The protein below binds the small molecule below.
Small molecule (SMILES): CC(=O)N[C@@H]1[C@@H](O)[C@H](O)[C@@H](CO)O[C@H]1O

Sequence of chain 1.E:
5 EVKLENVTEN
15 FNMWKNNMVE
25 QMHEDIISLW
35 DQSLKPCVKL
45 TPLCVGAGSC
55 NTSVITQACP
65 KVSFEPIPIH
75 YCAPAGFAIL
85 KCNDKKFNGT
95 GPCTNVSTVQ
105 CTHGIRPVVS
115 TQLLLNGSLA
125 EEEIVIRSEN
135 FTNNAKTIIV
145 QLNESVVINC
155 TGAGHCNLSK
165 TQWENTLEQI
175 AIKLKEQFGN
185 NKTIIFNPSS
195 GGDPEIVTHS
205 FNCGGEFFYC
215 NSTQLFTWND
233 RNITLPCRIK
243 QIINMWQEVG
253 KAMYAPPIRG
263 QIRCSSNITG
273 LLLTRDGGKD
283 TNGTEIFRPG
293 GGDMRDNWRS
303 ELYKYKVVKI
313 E

Binding-site contacts:
Ligand atom C4 contacts residue ASN92 of chain 1.E at 4.2 Å.
Ligand atom C5 contacts residue ASN92 of chain 1.E at 3.6 Å.
Ligand atom C1 contacts residue ASN92 of chain 1.E at 1.4 Å.
Ligand atom C3 contacts residue ASN92 of chain 1.E at 3.8 Å.
Ligand atom C2 contacts residue THR94 of chain 1.E at 3.8 Å.
Ligand atom N2 contacts residue ASN92 of chain 1.E at 2.9 Å (h-bond).
Ligand atom N2 contacts residue THR94 of chain 1.E at 3.3 Å (h-bond).
Ligand atom O6 contacts residue PHE135 of chain 1.E at 4.2 Å.
Ligand atom O6 contacts residue SER132 of chain 1.E at 4.2 Å.
Ligand atom C7 contacts residue THR94 of chain 1.E at 4.4 Å.
Ligand atom O6 contacts residue ASN92 of chain 1.E at 4.2 Å.
Ligand atom C1 contacts residue THR94 of chain 1.E at 4.2 Å.
Ligand atom C7 contacts residue ASN92 of chain 1.E at 3.9 Å.
Ligand atom O5 contacts residue ASN92 of chain 1.E at 2.4 Å (h-bond).
Ligand atom O7 contacts residue ASN92 of chain 1.E at 4.1 Å.
Ligand atom C2 contacts residue ASN92 of chain 1.E at 2.5 Å.